Binding-site contacts:
Ligand atom CG2 contacts residue PHE71 of chain 4.A at 4.0 Å (hydrophobic).
Ligand atom CD1 contacts residue THR349 of chain 4.A at 4.3 Å.

The protein below binds the small molecule below.
Small molecule (SMILES): CC[C@H](C)[C@@H](C=O)NC(=O)[C@H](CO)NC(=O)[C@H](CCCCN)NC(=O)[C@@H](N)C(C)C

Sequence of chain 4.A:
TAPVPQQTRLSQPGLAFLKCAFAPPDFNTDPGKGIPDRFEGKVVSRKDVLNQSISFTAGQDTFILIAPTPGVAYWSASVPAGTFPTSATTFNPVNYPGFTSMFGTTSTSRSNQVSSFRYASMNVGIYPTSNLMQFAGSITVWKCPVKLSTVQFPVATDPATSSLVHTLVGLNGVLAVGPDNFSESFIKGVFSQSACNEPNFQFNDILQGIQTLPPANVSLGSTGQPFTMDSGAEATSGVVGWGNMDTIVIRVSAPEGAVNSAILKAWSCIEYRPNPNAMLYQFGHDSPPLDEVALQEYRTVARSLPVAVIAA